This protein binds this small molecule.
Small molecule (SMILES): CC(=O)N[C@@H]1[C@@H](O)[C@H](O)[C@@H](CO)O[C@H]1O

Binding-site contacts:
Ligand atom N2 contacts residue THR70 of chain 2.B at 4.1 Å.
Ligand atom O7 contacts residue ASN68 of chain 2.B at 3.7 Å.
Ligand atom O4 contacts residue ARG132 of chain 2.B at 2.7 Å (salt-bridge).
Ligand atom O5 contacts residue MET100 of chain 2.B at 4.0 Å.
Ligand atom O5 contacts residue THR70 of chain 2.B at 4.2 Å.
Ligand atom C8 contacts residue ASN68 of chain 2.B at 3.2 Å.
Ligand atom C6 contacts residue ARG132 of chain 2.B at 3.9 Å.
Ligand atom C3 contacts residue ASN68 of chain 2.B at 3.8 Å.
Ligand atom C3 contacts residue THR70 of chain 2.B at 4.4 Å.
Ligand atom C4 contacts residue ARG132 of chain 2.B at 4.0 Å.
Ligand atom C4 contacts residue ASN68 of chain 2.B at 4.2 Å.
Ligand atom O6 contacts residue ARG132 of chain 2.B at 2.9 Å (salt-bridge).
Ligand atom C7 contacts residue ASN68 of chain 2.B at 3.1 Å.
Ligand atom C5 contacts residue ARG132 of chain 2.B at 4.4 Å.
Ligand atom C1 contacts residue ASN68 of chain 2.B at 1.4 Å.
Ligand atom C5 contacts residue ASN68 of chain 2.B at 3.7 Å.
Ligand atom N2 contacts residue ASN68 of chain 2.B at 2.9 Å (h-bond).
Ligand atom O5 contacts residue ASN68 of chain 2.B at 2.4 Å (h-bond).
Ligand atom C8 contacts residue GLY69 of chain 2.B at 3.4 Å.
Ligand atom C8 contacts residue HIS67 of chain 2.B at 4.3 Å.
Ligand atom C1 contacts residue THR70 of chain 2.B at 3.5 Å.
Ligand atom C2 contacts residue THR70 of chain 2.B at 4.2 Å.
Ligand atom C5 contacts residue THR70 of chain 2.B at 4.3 Å.
Ligand atom C2 contacts residue ASN68 of chain 2.B at 2.5 Å.

Sequence of chain 2.B:
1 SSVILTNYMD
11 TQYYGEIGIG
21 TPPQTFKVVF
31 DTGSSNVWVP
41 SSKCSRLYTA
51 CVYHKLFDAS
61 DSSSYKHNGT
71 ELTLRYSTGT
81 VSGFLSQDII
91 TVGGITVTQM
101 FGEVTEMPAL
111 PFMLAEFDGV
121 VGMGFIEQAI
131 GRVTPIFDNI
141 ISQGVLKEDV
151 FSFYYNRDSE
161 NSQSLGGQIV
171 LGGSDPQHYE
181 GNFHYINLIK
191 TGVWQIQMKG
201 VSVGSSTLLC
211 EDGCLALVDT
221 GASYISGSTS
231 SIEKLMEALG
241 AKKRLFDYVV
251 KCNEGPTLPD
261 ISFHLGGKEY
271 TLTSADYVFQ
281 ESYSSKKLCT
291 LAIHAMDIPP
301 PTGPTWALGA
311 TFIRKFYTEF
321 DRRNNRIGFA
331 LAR